A protein and the small-molecule ligand that binds it are described below.
Small molecule (SMILES): CCCCCCC[C@@H](O)OC[C@H](COP(=O)(O)OC1[C@H](O)[C@H](OP(=O)(O)O)C(O)[C@H](OP(=O)(O)O)[C@H]1O)O[C@H](O)CCCCCCC

Sequence of chain 1.B:
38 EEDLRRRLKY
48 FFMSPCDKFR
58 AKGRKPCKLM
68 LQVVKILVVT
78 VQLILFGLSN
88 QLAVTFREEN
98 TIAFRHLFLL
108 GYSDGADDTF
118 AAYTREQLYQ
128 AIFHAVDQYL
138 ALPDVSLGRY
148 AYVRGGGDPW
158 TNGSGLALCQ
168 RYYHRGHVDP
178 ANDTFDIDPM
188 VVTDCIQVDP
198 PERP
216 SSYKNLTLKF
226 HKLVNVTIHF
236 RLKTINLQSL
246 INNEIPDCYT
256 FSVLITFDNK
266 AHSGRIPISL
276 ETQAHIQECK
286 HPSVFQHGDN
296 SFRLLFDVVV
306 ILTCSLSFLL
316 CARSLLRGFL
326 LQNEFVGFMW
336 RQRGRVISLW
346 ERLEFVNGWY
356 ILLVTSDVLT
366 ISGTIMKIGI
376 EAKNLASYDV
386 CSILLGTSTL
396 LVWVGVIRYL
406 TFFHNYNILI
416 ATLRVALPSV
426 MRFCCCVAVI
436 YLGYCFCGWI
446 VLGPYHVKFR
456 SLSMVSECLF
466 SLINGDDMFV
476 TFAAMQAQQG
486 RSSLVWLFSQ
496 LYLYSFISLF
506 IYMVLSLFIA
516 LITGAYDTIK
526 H

Binding-site contacts:
Ligand atom O7 contacts residue ARG318 of chain 1.B at 3.8 Å.
Ligand atom O10 contacts residue TYR355 of chain 1.B at 2.5 Å (h-bond).
Ligand atom O15 contacts residue LYS65 of chain 1.B at 4.0 Å.
Ligand atom C15 contacts residue ARG61 of chain 1.B at 4.3 Å.
Ligand atom C11 contacts residue ARG61 of chain 1.B at 4.2 Å.
Ligand atom O11 contacts residue TYR355 of chain 1.B at 3.7 Å.
Ligand atom O8 contacts residue ARG61 of chain 1.B at 4.3 Å.
Ligand atom O19 contacts residue LYS59 of chain 1.B at 4.2 Å.
Ligand atom O6 contacts residue ARG61 of chain 1.B at 3.5 Å.
Ligand atom O3 contacts residue ARG322 of chain 1.B at 4.1 Å.
Ligand atom O11 contacts residue LYS55 of chain 1.B at 1.7 Å (salt-bridge).
Ligand atom O1 contacts residue ARG322 of chain 1.B at 3.7 Å.
Ligand atom P1 contacts residue ARG322 of chain 1.B at 4.2 Å.
Ligand atom C1 contacts residue LYS55 of chain 1.B at 3.7 Å.
Ligand atom O12 contacts residue TYR355 of chain 1.B at 3.1 Å (h-bond).
Ligand atom P2 contacts residue TYR355 of chain 1.B at 3.2 Å.
Ligand atom O14 contacts residue LEU315 of chain 1.B at 4.2 Å.
Ligand atom C4 contacts residue ARG61 of chain 1.B at 4.1 Å.
Ligand atom C12 contacts residue LYS59 of chain 1.B at 4.2 Å.
Ligand atom P2 contacts residue LYS55 of chain 1.B at 3.2 Å.
Ligand atom C7 contacts residue ARG61 of chain 1.B at 3.8 Å.
Ligand atom O2 contacts residue SER319 of chain 1.B at 4.3 Å.
Ligand atom O10 contacts residue LYS55 of chain 1.B at 4.0 Å.
Ligand atom C2 contacts residue LYS55 of chain 1.B at 3.9 Å.
Ligand atom P3 contacts residue LYS65 of chain 1.B at 3.4 Å.
Ligand atom O2 contacts residue LYS55 of chain 1.B at 3.8 Å.
Ligand atom O10 contacts residue SER319 of chain 1.B at 3.6 Å.
Ligand atom O7 contacts residue ARG322 of chain 1.B at 4.4 Å.
Ligand atom C20 contacts residue LYS59 of chain 1.B at 4.1 Å.
Ligand atom C3 contacts residue ARG61 of chain 1.B at 4.4 Å.
Ligand atom C8 contacts residue ARG61 of chain 1.B at 4.5 Å.
Ligand atom O13 contacts residue ARG61 of chain 1.B at 3.7 Å.
Ligand atom O9 contacts residue ARG322 of chain 1.B at 2.9 Å (salt-bridge).
Ligand atom O5 contacts residue LYS55 of chain 1.B at 3.0 Å (salt-bridge).
Ligand atom O12 contacts residue LYS55 of chain 1.B at 4.0 Å.
Ligand atom O14 contacts residue LYS65 of chain 1.B at 2.5 Å (salt-bridge).
Ligand atom O13 contacts residue LYS65 of chain 1.B at 3.4 Å (salt-bridge).
Ligand atom C12 contacts residue TYR47 of chain 1.B at 4.5 Å (hydrophobic).
Ligand atom O15 contacts residue ARG318 of chain 1.B at 4.5 Å.